Sequence of chain 2.A:
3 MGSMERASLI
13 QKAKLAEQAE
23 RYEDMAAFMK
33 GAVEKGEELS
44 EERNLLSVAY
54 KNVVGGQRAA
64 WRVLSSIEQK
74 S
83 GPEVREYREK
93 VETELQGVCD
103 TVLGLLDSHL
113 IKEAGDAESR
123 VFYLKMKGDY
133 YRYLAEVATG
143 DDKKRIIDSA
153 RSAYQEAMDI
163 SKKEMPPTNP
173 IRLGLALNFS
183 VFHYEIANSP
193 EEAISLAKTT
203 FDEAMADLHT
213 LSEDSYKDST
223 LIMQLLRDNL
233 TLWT

Binding-site contacts:
Ligand atom O3P contacts residue ARG134 of chain 2.A at 2.9 Å (salt-bridge).
Ligand atom CB contacts residue ASN180 of chain 2.A at 3.7 Å.
Ligand atom O2P contacts residue ARG61 of chain 2.A at 2.9 Å (salt-bridge).
Ligand atom N contacts residue LEU179 of chain 2.A at 3.6 Å.
Ligand atom CB contacts residue GLU187 of chain 2.A at 3.2 Å.
Ligand atom C contacts residue V2W1 of chain 2.D at 3.4 Å.
Ligand atom O contacts residue V2W1 of chain 2.D at 3.1 Å (h-bond).
Ligand atom O3P contacts residue TYR135 of chain 2.A at 2.5 Å (h-bond).
Ligand atom CG2 contacts residue LYS127 of chain 2.A at 3.3 Å.
Ligand atom CD contacts residue GLU19 of chain 2.A at 3.7 Å.
Ligand atom C contacts residue ASN231 of chain 2.A at 3.7 Å.
Ligand atom CA contacts residue GOL1 of chain 2.G at 3.7 Å.
Ligand atom CB contacts residue TRP235 of chain 2.A at 3.5 Å (hydrophobic).
Ligand atom N contacts residue ASN180 of chain 2.A at 2.9 Å (h-bond).
Ligand atom O1P contacts residue ARG61 of chain 2.A at 2.9 Å (salt-bridge).
Ligand atom CA contacts residue GOL1 of chain 2.G at 3.3 Å.
Ligand atom C contacts residue ASN180 of chain 2.A at 3.6 Å.
Ligand atom P contacts residue ARG61 of chain 2.A at 3.7 Å.
Ligand atom CD contacts residue LEU227 of chain 2.A at 3.7 Å (hydrophobic).
Ligand atom N contacts residue GOL1 of chain 2.G at 3.0 Å (h-bond).
Ligand atom NH2 contacts residue LEU48 of chain 2.A at 3.5 Å.
Ligand atom CB contacts residue GOL1 of chain 2.G at 3.6 Å.
Ligand atom P contacts residue TYR135 of chain 2.A at 3.7 Å.
Ligand atom CA contacts residue LEU234 of chain 2.A at 3.7 Å (hydrophobic).
Ligand atom CG2 contacts residue ASN180 of chain 2.A at 3.4 Å.
Ligand atom N contacts residue LEU234 of chain 2.A at 3.3 Å.
Ligand atom O contacts residue VAL183 of chain 2.A at 3.5 Å.
Ligand atom N contacts residue ASN231 of chain 2.A at 2.9 Å (h-bond).
Ligand atom C contacts residue LEU179 of chain 2.A at 3.7 Å (hydrophobic).
Ligand atom NE contacts residue GLU19 of chain 2.A at 2.8 Å (salt-bridge).
Ligand atom CA contacts residue ASN180 of chain 2.A at 3.4 Å.
Ligand atom O contacts residue ASN231 of chain 2.A at 3.0 Å (h-bond).
Ligand atom CG contacts residue GLU19 of chain 2.A at 3.5 Å.
Ligand atom O contacts residue GLU187 of chain 2.A at 3.5 Å (salt-bridge).
Ligand atom CB contacts residue ASN180 of chain 2.A at 3.3 Å.
Ligand atom CZ contacts residue GLU19 of chain 2.A at 3.7 Å.
Ligand atom N contacts residue GOL1 of chain 2.G at 3.0 Å.
Ligand atom O1P contacts residue ARG134 of chain 2.A at 2.8 Å (salt-bridge).
Ligand atom NH2 contacts residue GLU19 of chain 2.A at 3.0 Å (salt-bridge).
Ligand atom CA contacts residue ASN231 of chain 2.A at 3.6 Å.

This small molecule binds to this protein.
Small molecule (SMILES): CC[C@H](C)[C@H](NC(=O)[C@H](COP(=O)(O)O)NC(=O)CNC(=O)[C@H](C)N)C(=O)N1CCC[C@H]1C(=O)NCC(=O)N[C@H](C=O)CCCN=C(N)N